Sequence of chain 1.V:
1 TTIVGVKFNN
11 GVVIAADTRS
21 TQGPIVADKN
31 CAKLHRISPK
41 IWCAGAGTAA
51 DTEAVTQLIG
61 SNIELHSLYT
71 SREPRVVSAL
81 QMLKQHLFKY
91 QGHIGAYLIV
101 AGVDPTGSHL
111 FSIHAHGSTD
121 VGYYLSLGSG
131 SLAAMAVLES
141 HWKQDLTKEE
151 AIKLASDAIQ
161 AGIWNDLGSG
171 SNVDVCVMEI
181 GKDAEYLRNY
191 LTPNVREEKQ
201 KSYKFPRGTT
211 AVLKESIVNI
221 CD

Binding-site contacts:
Ligand atom C7 contacts residue SER20 of chain 1.V at 3.9 Å.
Ligand atom N1 contacts residue GLN22 of chain 1.V at 3.5 Å.
Ligand atom N4 contacts residue CYS128 of chain 1.W at 3.8 Å.
Ligand atom C7 contacts residue THR21 of chain 1.V at 3.9 Å.
Ligand atom N20 contacts residue THR1 of chain 1.V at 3.6 Å.
Ligand atom B26 contacts residue LYS33 of chain 1.V at 3.9 Å.
Ligand atom O19 contacts residue SER20 of chain 1.V at 3.0 Å (h-bond).
Ligand atom C16 contacts residue THR48 of chain 1.V at 3.6 Å.
Ligand atom B26 contacts residue THR1 of chain 1.V at 1.4 Å.
Ligand atom C5 contacts residue ASP124 of chain 1.W at 3.8 Å.
Ligand atom C11 contacts residue GLY47 of chain 1.V at 3.8 Å.
Ligand atom O8 contacts residue ALA49 of chain 1.V at 3.1 Å (h-bond).
Ligand atom C11 contacts residue THR21 of chain 1.V at 3.4 Å.
Ligand atom C22 contacts residue THR1 of chain 1.V at 2.9 Å.
Ligand atom N9 contacts residue THR21 of chain 1.V at 2.8 Å (h-bond).
Ligand atom O27 contacts residue THR1 of chain 1.V at 2.2 Å (h-bond).
Ligand atom C6 contacts residue GLN22 of chain 1.V at 3.3 Å.
Ligand atom C13 contacts residue THR21 of chain 1.V at 3.8 Å.
Ligand atom C22 contacts residue LYS33 of chain 1.V at 3.5 Å.
Ligand atom C18 contacts residue GLY47 of chain 1.V at 3.5 Å.
Ligand atom O19 contacts residue THR21 of chain 1.V at 3.1 Å (h-bond).
Ligand atom C3 contacts residue CYS128 of chain 1.W at 3.6 Å (hydrophobic).
Ligand atom N4 contacts residue ASP124 of chain 1.W at 3.5 Å (salt-bridge).
Ligand atom C6 contacts residue ALA27 of chain 1.V at 3.7 Å (hydrophobic).
Ligand atom C24 contacts residue ALA46 of chain 1.V at 3.6 Å (hydrophobic).
Ligand atom O28 contacts residue THR1 of chain 1.V at 2.2 Å (h-bond).
Ligand atom C24 contacts residue ALA49 of chain 1.V at 3.7 Å (hydrophobic).
Ligand atom C2 contacts residue SER20 of chain 1.V at 3.7 Å.
Ligand atom C25 contacts residue LYS33 of chain 1.V at 3.8 Å.
Ligand atom C10 contacts residue THR21 of chain 1.V at 3.6 Å.
Ligand atom C17 contacts residue GLY47 of chain 1.V at 3.6 Å.
Ligand atom N1 contacts residue THR21 of chain 1.V at 3.5 Å (h-bond).
Ligand atom C3 contacts residue ASP124 of chain 1.W at 3.5 Å.
Ligand atom C21 contacts residue THR1 of chain 1.V at 2.4 Å.
Ligand atom C10 contacts residue GLY47 of chain 1.V at 3.4 Å.
Ligand atom O27 contacts residue GLY47 of chain 1.V at 2.9 Å (h-bond).
Ligand atom O27 contacts residue ALA46 of chain 1.V at 3.3 Å.
Ligand atom N9 contacts residue SER20 of chain 1.V at 3.9 Å.
Ligand atom C24 contacts residue GLY47 of chain 1.V at 3.2 Å.
Ligand atom N20 contacts residue GLY47 of chain 1.V at 3.0 Å (h-bond).

Sequence of chain 1.W:
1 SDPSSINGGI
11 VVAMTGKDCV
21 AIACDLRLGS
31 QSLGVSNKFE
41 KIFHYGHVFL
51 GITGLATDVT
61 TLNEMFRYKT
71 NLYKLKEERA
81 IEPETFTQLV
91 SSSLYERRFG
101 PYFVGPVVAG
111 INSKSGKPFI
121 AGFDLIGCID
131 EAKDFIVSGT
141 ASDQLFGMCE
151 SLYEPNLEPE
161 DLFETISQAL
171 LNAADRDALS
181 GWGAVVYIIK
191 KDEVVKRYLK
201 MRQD

The small molecule below binds the protein below.
Small molecule (SMILES): CC(C)C[C@H](NC(=O)[C@H](Cc1ccccc1)NC(=O)c1cnccn1)B(O)O